Sequence of chain 1.E:
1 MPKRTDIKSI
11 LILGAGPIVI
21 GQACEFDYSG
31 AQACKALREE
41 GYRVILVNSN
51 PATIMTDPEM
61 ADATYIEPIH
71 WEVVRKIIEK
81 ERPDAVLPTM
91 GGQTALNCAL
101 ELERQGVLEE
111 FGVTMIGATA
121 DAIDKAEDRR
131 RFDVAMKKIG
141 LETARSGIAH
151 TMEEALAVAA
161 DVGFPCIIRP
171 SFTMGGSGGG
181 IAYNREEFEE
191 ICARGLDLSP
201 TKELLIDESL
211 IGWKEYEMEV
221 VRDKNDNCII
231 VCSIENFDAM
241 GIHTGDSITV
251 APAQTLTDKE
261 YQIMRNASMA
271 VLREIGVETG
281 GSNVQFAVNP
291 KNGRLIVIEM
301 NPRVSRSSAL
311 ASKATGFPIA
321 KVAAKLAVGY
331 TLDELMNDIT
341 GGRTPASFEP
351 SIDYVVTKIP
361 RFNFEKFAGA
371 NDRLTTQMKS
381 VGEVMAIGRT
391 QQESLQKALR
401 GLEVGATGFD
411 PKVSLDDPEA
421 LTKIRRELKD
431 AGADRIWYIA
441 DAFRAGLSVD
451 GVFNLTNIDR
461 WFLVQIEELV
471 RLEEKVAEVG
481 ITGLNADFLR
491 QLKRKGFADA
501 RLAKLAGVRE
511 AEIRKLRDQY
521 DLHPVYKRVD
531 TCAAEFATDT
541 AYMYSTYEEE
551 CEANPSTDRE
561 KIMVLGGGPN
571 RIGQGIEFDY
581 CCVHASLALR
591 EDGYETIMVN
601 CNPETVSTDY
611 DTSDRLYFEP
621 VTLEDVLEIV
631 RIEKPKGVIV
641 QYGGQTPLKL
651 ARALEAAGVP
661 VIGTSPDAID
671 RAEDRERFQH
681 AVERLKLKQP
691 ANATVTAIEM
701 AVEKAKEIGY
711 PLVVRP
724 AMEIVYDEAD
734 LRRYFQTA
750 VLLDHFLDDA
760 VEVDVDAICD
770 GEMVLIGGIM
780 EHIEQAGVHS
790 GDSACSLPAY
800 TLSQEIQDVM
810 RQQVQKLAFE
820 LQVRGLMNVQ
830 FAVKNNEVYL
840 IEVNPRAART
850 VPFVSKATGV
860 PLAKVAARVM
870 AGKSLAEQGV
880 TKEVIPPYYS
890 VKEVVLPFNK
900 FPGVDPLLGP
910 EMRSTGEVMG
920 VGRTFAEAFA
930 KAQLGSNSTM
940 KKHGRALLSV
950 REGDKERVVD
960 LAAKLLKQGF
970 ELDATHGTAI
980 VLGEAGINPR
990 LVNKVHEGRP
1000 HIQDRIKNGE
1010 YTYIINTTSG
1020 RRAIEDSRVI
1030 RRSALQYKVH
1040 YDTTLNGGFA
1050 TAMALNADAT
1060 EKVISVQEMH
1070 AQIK

A small-molecule ligand and the protein it binds are described below.
Small molecule (SMILES): NCCC[C@H](N)C(=O)O

Binding-site contacts:
Ligand atom CD contacts residue LEU907 of chain 1.E at 3.6 Å (hydrophobic).
Ligand atom C contacts residue LEU907 of chain 1.E at 4.0 Å (hydrophobic).
Ligand atom N contacts residue TYR1040 of chain 1.E at 2.6 Å (h-bond).
Ligand atom NE contacts residue GLU783 of chain 1.E at 2.6 Å (salt-bridge).
Ligand atom CD contacts residue LEU895 of chain 1.E at 3.9 Å (hydrophobic).
Ligand atom N contacts residue ASP1041 of chain 1.E at 3.4 Å (salt-bridge).
Ligand atom CG contacts residue GLU783 of chain 1.E at 4.3 Å.
Ligand atom CD contacts residue GLU892 of chain 1.E at 3.6 Å.
Ligand atom CG contacts residue GLU892 of chain 1.E at 3.9 Å.
Ligand atom NE contacts residue VAL893 of chain 1.E at 4.2 Å.
Ligand atom O contacts residue LEU907 of chain 1.E at 4.1 Å.
Ligand atom O contacts residue THR1043 of chain 1.E at 4.2 Å.
Ligand atom NE contacts residue ASP791 of chain 1.E at 3.0 Å (salt-bridge).
Ligand atom CA contacts residue TYR1040 of chain 1.E at 3.7 Å (hydrophobic).
Ligand atom CD contacts residue VAL893 of chain 1.E at 4.0 Å (hydrophobic).
Ligand atom N contacts residue HIS1039 of chain 1.E at 4.1 Å.
Ligand atom OXT contacts residue TYR1040 of chain 1.E at 4.2 Å.
Ligand atom NE contacts residue GLU892 of chain 1.E at 2.8 Å (salt-bridge).
Ligand atom C contacts residue THR1042 of chain 1.E at 3.5 Å.
Ligand atom NE contacts residue SER792 of chain 1.E at 4.2 Å.
Ligand atom O contacts residue ASP1041 of chain 1.E at 3.3 Å.
Ligand atom C contacts residue ASP1041 of chain 1.E at 3.9 Å.
Ligand atom CB contacts residue GLU783 of chain 1.E at 3.9 Å.
Ligand atom CB contacts residue LEU907 of chain 1.E at 4.3 Å (hydrophobic).
Ligand atom OXT contacts residue LEU907 of chain 1.E at 3.6 Å.
Ligand atom CD contacts residue GLU783 of chain 1.E at 3.5 Å.
Ligand atom C contacts residue TYR1040 of chain 1.E at 3.7 Å (hydrophobic).
Ligand atom CA contacts residue ASP1041 of chain 1.E at 4.4 Å.
Ligand atom O contacts residue TYR1040 of chain 1.E at 4.0 Å.
Ligand atom CD contacts residue ASP791 of chain 1.E at 3.3 Å.
Ligand atom O contacts residue THR1042 of chain 1.E at 2.8 Å (h-bond).
Ligand atom CG contacts residue LEU895 of chain 1.E at 3.8 Å (hydrophobic).
Ligand atom NE contacts residue LEU907 of chain 1.E at 4.4 Å.
Ligand atom NE contacts residue ALA793 of chain 1.E at 3.9 Å.
Ligand atom OXT contacts residue THR1042 of chain 1.E at 2.9 Å (h-bond).
Ligand atom CG contacts residue LEU907 of chain 1.E at 4.4 Å (hydrophobic).